Sequence of chain 14.E:
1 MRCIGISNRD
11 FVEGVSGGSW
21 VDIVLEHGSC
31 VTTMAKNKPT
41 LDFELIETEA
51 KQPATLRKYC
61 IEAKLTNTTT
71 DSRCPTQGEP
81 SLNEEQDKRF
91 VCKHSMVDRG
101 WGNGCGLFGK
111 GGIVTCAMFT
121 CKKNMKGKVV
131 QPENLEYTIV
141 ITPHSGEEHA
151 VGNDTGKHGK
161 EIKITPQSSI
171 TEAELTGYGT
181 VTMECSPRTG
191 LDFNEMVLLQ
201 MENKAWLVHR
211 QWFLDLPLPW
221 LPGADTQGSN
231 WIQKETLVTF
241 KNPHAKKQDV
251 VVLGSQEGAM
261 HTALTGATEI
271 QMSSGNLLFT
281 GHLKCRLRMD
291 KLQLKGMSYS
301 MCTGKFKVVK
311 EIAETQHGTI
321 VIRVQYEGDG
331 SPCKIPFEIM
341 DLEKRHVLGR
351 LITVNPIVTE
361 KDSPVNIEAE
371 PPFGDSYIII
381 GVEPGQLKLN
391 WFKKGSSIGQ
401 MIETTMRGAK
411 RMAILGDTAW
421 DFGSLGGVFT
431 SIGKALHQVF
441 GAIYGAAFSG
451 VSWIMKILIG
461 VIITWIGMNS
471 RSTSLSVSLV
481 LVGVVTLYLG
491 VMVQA

The small molecule below binds the protein below.
Small molecule (SMILES): CC(=O)N[C@H]1[C@H](O[C@H]2[C@H](O)[C@@H](NC(C)=O)CO[C@@H]2CO)O[C@H](CO)[C@@H](O)[C@@H]1O

Binding-site contacts:
Ligand atom C7 contacts residue HIS149 of chain 14.E at 4.5 Å.
Ligand atom C4 contacts residue ASN153 of chain 14.E at 4.2 Å.
Ligand atom C1 contacts residue ASN153 of chain 14.E at 1.4 Å.
Ligand atom O6 contacts residue HIS149 of chain 14.E at 3.0 Å (h-bond).
Ligand atom C8 contacts residue GLY102 of chain 14.C at 3.3 Å.
Ligand atom O7 contacts residue ASN153 of chain 14.E at 3.3 Å (h-bond).
Ligand atom C2 contacts residue ASN153 of chain 14.E at 2.4 Å.
Ligand atom N2 contacts residue ASN153 of chain 14.E at 2.9 Å (h-bond).
Ligand atom C5 contacts residue ASN153 of chain 14.E at 3.6 Å.
Ligand atom C5 contacts residue HIS158 of chain 14.E at 4.2 Å.
Ligand atom O6 contacts residue ASN153 of chain 14.E at 4.5 Å.
Ligand atom C5 contacts residue HIS149 of chain 14.E at 4.4 Å.
Ligand atom C7 contacts residue ASN153 of chain 14.E at 3.3 Å.
Ligand atom C3 contacts residue ASN153 of chain 14.E at 3.8 Å.
Ligand atom O3 contacts residue HIS149 of chain 14.E at 4.2 Å.
Ligand atom O6 contacts residue HIS158 of chain 14.E at 2.8 Å (h-bond).
Ligand atom C2 contacts residue HIS149 of chain 14.E at 3.7 Å.
Ligand atom O6 contacts residue GLY156 of chain 14.E at 4.5 Å.
Ligand atom C1 contacts residue THR155 of chain 14.E at 4.0 Å.
Ligand atom O5 contacts residue HIS149 of chain 14.E at 3.5 Å (h-bond).
Ligand atom C1 contacts residue HIS158 of chain 14.E at 3.9 Å.
Ligand atom C8 contacts residue ASN153 of chain 14.E at 4.0 Å.
Ligand atom O7 contacts residue HIS149 of chain 14.E at 3.6 Å.
Ligand atom O5 contacts residue THR155 of chain 14.E at 4.3 Å.
Ligand atom O5 contacts residue ASN153 of chain 14.E at 2.3 Å (h-bond).
Ligand atom O5 contacts residue HIS158 of chain 14.E at 3.1 Å (h-bond).
Ligand atom C6 contacts residue HIS149 of chain 14.E at 4.2 Å.
Ligand atom C6 contacts residue HIS158 of chain 14.E at 4.0 Å.
Ligand atom C1 contacts residue HIS149 of chain 14.E at 3.6 Å.
Ligand atom C4 contacts residue HIS149 of chain 14.E at 4.4 Å.
Ligand atom C3 contacts residue HIS149 of chain 14.E at 4.5 Å.

Sequence of chain 14.C:
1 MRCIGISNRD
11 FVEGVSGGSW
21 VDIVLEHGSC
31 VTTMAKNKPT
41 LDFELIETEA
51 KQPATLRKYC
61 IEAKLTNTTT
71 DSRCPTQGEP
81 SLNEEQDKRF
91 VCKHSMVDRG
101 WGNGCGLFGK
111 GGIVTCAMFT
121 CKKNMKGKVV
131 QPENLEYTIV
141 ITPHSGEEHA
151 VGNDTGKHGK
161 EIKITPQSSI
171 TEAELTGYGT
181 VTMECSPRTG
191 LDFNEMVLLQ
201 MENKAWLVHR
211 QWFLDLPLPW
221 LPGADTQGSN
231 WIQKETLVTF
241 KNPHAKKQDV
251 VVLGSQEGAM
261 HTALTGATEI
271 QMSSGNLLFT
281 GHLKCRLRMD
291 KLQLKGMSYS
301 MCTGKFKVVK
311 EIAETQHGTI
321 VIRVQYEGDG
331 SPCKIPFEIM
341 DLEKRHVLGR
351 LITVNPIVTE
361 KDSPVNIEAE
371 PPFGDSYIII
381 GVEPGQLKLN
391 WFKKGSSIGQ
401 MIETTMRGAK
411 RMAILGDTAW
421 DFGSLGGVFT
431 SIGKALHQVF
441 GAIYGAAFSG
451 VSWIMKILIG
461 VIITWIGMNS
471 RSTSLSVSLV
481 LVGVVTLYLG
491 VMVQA